Binding-site contacts:
Ligand atom C4 contacts residue U2 of chain 22.C at 4.3 Å.
Ligand atom C2 contacts residue U1 of chain 22.C at 3.5 Å.
Ligand atom N1 contacts residue U1 of chain 22.C at 2.8 Å (h-bond).
Ligand atom N6 contacts residue U3 of chain 22.C at 3.0 Å (h-bond).
Ligand atom C2 contacts residue U3 of chain 22.C at 3.0 Å.
Ligand atom N6 contacts residue U1 of chain 22.C at 2.8 Å (h-bond).
Ligand atom C6 contacts residue U3 of chain 22.C at 3.3 Å.
Ligand atom C2 contacts residue U2 of chain 22.C at 3.2 Å.
Ligand atom N3 contacts residue U3 of chain 22.C at 4.2 Å.
Ligand atom N1 contacts residue U3 of chain 22.C at 2.7 Å (h-bond).
Ligand atom C6 contacts residue U2 of chain 22.C at 4.1 Å.
Ligand atom C6 contacts residue U1 of chain 22.C at 3.6 Å.
Ligand atom N3 contacts residue U2 of chain 22.C at 3.7 Å.
Ligand atom N6 contacts residue U2 of chain 22.C at 4.2 Å.
Ligand atom N1 contacts residue U2 of chain 22.C at 3.5 Å (h-bond).

A protein and the small-molecule ligand that binds it are described below.
Small molecule (SMILES): Nc1ncnc2c1ncn2[C@@H]1O[C@H](CO[P](=O)(O)O[C@H]2[C@@H](O)[C@H](n3cnc4c(N)ncnc43)O[C@@H]2CO[P](=O)(O)O[C@H]2[C@@H](O)[C@H](n3cnc4c(N)ncnc43)O[C@@H]2COP(=O)(O)O)[C@@H](O)[C@H]1O